Sequence of chain 2.A:
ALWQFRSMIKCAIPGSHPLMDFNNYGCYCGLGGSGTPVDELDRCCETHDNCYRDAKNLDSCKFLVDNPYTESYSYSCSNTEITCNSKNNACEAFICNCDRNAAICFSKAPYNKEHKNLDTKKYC

This protein binds this small molecule.
Small molecule (SMILES): COc1ccc2cc3[n+](cc2c1OC)CCc1cc2c(cc1-3)OCO2

Binding-site contacts:
Ligand atom C6 contacts residue LEU31 of chain 2.A at 4.1 Å (hydrophobic).
Ligand atom C14 contacts residue PHE22 of chain 2.A at 4.2 Å (hydrophobic).
Ligand atom C3 contacts residue ASN23 of chain 2.A at 4.0 Å.
Ligand atom O1 contacts residue PRO18 of chain 2.A at 4.0 Å.
Ligand atom C17 contacts residue ARG6 of chain 2.A at 4.1 Å.
Ligand atom C2 contacts residue ASN23 of chain 2.A at 3.4 Å.
Ligand atom C13 contacts residue LEU2 of chain 2.A at 3.2 Å (hydrophobic).
Ligand atom C8 contacts residue LEU2 of chain 2.A at 3.9 Å (hydrophobic).
Ligand atom C1 contacts residue ASN23 of chain 2.A at 3.6 Å.
Ligand atom O1 contacts residue LEU19 of chain 2.A at 3.8 Å.
Ligand atom C19 contacts residue TYR69 of chain 2.A at 4.0 Å (hydrophobic).
Ligand atom O3 contacts residue ASN67 of chain 2.A at 4.2 Å.
Ligand atom O1 contacts residue ARG6 of chain 2.A at 4.0 Å.
Ligand atom C10 contacts residue GLY30 of chain 2.A at 3.9 Å.
Ligand atom C11 contacts residue ASN23 of chain 2.A at 3.9 Å.
Ligand atom O2 contacts residue PHE22 of chain 2.A at 3.6 Å.
Ligand atom O2 contacts residue PRO18 of chain 2.A at 4.3 Å.
Ligand atom O4 contacts residue ASN67 of chain 2.A at 4.0 Å.
Ligand atom O1 contacts residue ASN23 of chain 2.A at 4.2 Å.
Ligand atom C4 contacts residue TYR69 of chain 2.A at 3.8 Å (hydrophobic).
Ligand atom C10 contacts residue TYR69 of chain 2.A at 3.4 Å (hydrophobic).
Ligand atom C5 contacts residue LEU2 of chain 2.A at 4.2 Å (hydrophobic).
Ligand atom C2 contacts residue LEU2 of chain 2.A at 4.2 Å (hydrophobic).
Ligand atom O3 contacts residue LEU31 of chain 2.A at 3.5 Å.
Ligand atom N1 contacts residue TYR69 of chain 2.A at 4.2 Å.
Ligand atom C3 contacts residue LEU2 of chain 2.A at 4.1 Å (hydrophobic).
Ligand atom C16 contacts residue LEU2 of chain 2.A at 3.8 Å (hydrophobic).
Ligand atom C17 contacts residue ILE9 of chain 2.A at 3.8 Å (hydrophobic).
Ligand atom C7 contacts residue TYR69 of chain 2.A at 3.6 Å (hydrophobic).
Ligand atom O2 contacts residue ILE9 of chain 2.A at 4.1 Å.
Ligand atom C19 contacts residue ASN67 of chain 2.A at 3.2 Å.
Ligand atom C20 contacts residue ASN67 of chain 2.A at 2.6 Å.
Ligand atom C4 contacts residue ASN23 of chain 2.A at 3.9 Å.
Ligand atom C5 contacts residue ASN23 of chain 2.A at 3.4 Å.
Ligand atom C17 contacts residue PRO18 of chain 2.A at 3.9 Å (hydrophobic).
Ligand atom C1 contacts residue LEU2 of chain 2.A at 4.2 Å (hydrophobic).
Ligand atom C7 contacts residue LEU31 of chain 2.A at 4.2 Å (hydrophobic).
Ligand atom C19 contacts residue LEU31 of chain 2.A at 3.9 Å (hydrophobic).
Ligand atom C7 contacts residue GLY30 of chain 2.A at 3.7 Å.
Ligand atom C17 contacts residue LEU19 of chain 2.A at 4.3 Å (hydrophobic).